Sequence of chain 1.B:
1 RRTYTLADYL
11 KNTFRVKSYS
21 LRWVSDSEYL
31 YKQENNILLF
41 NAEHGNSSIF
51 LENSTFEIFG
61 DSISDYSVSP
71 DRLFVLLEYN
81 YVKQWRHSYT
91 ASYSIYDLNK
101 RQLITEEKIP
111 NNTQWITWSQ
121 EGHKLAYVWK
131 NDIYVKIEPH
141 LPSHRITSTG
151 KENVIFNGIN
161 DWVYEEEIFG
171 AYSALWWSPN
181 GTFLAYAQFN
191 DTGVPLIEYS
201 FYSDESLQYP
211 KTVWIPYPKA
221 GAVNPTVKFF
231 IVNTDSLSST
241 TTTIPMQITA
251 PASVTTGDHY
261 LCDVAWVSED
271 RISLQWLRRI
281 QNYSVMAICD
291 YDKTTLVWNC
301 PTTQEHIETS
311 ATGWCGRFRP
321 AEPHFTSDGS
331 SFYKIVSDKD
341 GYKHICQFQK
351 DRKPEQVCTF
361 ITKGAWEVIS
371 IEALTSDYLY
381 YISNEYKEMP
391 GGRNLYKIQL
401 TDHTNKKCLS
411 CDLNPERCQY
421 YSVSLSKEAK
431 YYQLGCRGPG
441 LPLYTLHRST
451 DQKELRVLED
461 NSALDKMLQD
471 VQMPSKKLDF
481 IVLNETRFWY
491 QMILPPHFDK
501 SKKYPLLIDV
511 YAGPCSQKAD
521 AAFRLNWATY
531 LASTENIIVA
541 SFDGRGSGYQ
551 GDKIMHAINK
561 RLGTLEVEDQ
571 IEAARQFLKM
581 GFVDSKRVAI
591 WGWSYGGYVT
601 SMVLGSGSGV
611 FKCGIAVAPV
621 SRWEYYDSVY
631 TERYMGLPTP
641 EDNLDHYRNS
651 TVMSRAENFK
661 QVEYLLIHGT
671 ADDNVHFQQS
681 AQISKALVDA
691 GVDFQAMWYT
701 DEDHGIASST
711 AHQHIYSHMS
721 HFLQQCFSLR

This protein binds this small molecule.
Small molecule (SMILES): CC(=O)N[C@@H]1[C@@H](O)[C@H](O)[C@@H](CO)O[C@H]1O

Binding-site contacts:
Ligand atom C7 contacts residue GLU34 of chain 1.B at 3.7 Å.
Ligand atom C6 contacts residue ASN53 of chain 1.B at 4.1 Å.
Ligand atom N2 contacts residue ASN36 of chain 1.B at 4.2 Å.
Ligand atom C4 contacts residue GLU34 of chain 1.B at 4.3 Å.
Ligand atom C2 contacts residue ASN36 of chain 1.B at 4.4 Å.
Ligand atom C4 contacts residue ASN53 of chain 1.B at 4.3 Å.
Ligand atom C1 contacts residue ASN36 of chain 1.B at 3.3 Å.
Ligand atom O4 contacts residue GLU34 of chain 1.B at 4.1 Å.
Ligand atom C6 contacts residue GLU34 of chain 1.B at 4.5 Å.
Ligand atom C5 contacts residue GLU34 of chain 1.B at 4.0 Å.
Ligand atom O7 contacts residue ASN53 of chain 1.B at 4.3 Å.
Ligand atom O5 contacts residue GLU34 of chain 1.B at 3.7 Å.
Ligand atom N2 contacts residue ASN53 of chain 1.B at 2.9 Å (h-bond).
Ligand atom C3 contacts residue ASN53 of chain 1.B at 3.8 Å.
Ligand atom O5 contacts residue ASN53 of chain 1.B at 2.3 Å (h-bond).
Ligand atom C7 contacts residue ASN36 of chain 1.B at 4.3 Å.
Ligand atom C5 contacts residue ASN53 of chain 1.B at 3.6 Å.
Ligand atom C3 contacts residue GLU34 of chain 1.B at 3.7 Å.
Ligand atom C2 contacts residue ASN53 of chain 1.B at 2.5 Å.
Ligand atom O6 contacts residue ASN53 of chain 1.B at 3.3 Å (h-bond).
Ligand atom O6 contacts residue GLU34 of chain 1.B at 3.9 Å.
Ligand atom O3 contacts residue GLU34 of chain 1.B at 4.5 Å.
Ligand atom O5 contacts residue ASN36 of chain 1.B at 4.2 Å.
Ligand atom C1 contacts residue GLU34 of chain 1.B at 3.7 Å.
Ligand atom O7 contacts residue GLU34 of chain 1.B at 2.7 Å (salt-bridge).
Ligand atom C7 contacts residue ASN53 of chain 1.B at 3.8 Å.
Ligand atom C8 contacts residue GLU34 of chain 1.B at 4.2 Å.
Ligand atom C1 contacts residue ASN53 of chain 1.B at 1.4 Å.